Binding-site contacts:
Ligand atom O4 contacts residue ASP128 of chain 1.A at 4.4 Å.
Ligand atom C1 contacts residue ALA123 of chain 1.A at 4.0 Å (hydrophobic).
Ligand atom C4 contacts residue TRP182 of chain 1.A at 4.3 Å (hydrophobic).
Ligand atom O6 contacts residue ASP319 of chain 1.A at 2.8 Å (salt-bridge).
Ligand atom C2 contacts residue GLN183 of chain 1.A at 3.8 Å.
Ligand atom C2 contacts residue TRP182 of chain 1.A at 4.3 Å (hydrophobic).
Ligand atom O3 contacts residue GLN183 of chain 1.A at 3.1 Å (h-bond).
Ligand atom O5 contacts residue TYR75 of chain 1.A at 4.1 Å.
Ligand atom O4 contacts residue TRP77 of chain 1.A at 3.7 Å.
Ligand atom O4 contacts residue ASP319 of chain 1.A at 4.3 Å.
Ligand atom C3 contacts residue ASP129 of chain 1.A at 3.3 Å.
Ligand atom O1 contacts residue SER124 of chain 1.A at 3.6 Å (h-bond).
Ligand atom O3 contacts residue ASP129 of chain 1.A at 2.5 Å (salt-bridge).
Ligand atom N2 contacts residue ASN188 of chain 1.A at 4.3 Å.
Ligand atom C6 contacts residue TRP77 of chain 1.A at 4.3 Å (hydrophobic).
Ligand atom O1 contacts residue TYR75 of chain 1.A at 4.2 Å.
Ligand atom O4 contacts residue ASP129 of chain 1.A at 2.5 Å (salt-bridge).
Ligand atom N2 contacts residue ALA123 of chain 1.A at 2.8 Å (h-bond).
Ligand atom N2 contacts residue LEU125 of chain 1.A at 4.5 Å.
Ligand atom C3 contacts residue SER124 of chain 1.A at 4.0 Å.
Ligand atom N2 contacts residue SER124 of chain 1.A at 3.9 Å.
Ligand atom C3 contacts residue TRP182 of chain 1.A at 4.5 Å (hydrophobic).
Ligand atom C3 contacts residue GLN183 of chain 1.A at 4.1 Å.
Ligand atom C4 contacts residue ASP129 of chain 1.A at 3.5 Å.
Ligand atom O3 contacts residue ASP128 of chain 1.A at 3.9 Å.
Ligand atom C2 contacts residue ALA123 of chain 1.A at 4.0 Å (hydrophobic).
Ligand atom C5 contacts residue TYR75 of chain 1.A at 4.0 Å (hydrophobic).
Ligand atom C6 contacts residue TYR75 of chain 1.A at 3.7 Å (hydrophobic).
Ligand atom O3 contacts residue GLY126 of chain 1.A at 3.8 Å.
Ligand atom O1 contacts residue ALA123 of chain 1.A at 3.3 Å (h-bond).
Ligand atom C5 contacts residue ASP129 of chain 1.A at 4.2 Å.
Ligand atom O3 contacts residue SER124 of chain 1.A at 4.1 Å.
Ligand atom O3 contacts residue TRP182 of chain 1.A at 3.6 Å (h-bond).
Ligand atom C6 contacts residue ASP319 of chain 1.A at 3.3 Å.
Ligand atom N2 contacts residue GLN183 of chain 1.A at 2.9 Å (h-bond).

A protein and the small-molecule ligand that binds it are described below.
Small molecule (SMILES): N[C@@H]1[C@@H](O)[C@H](O)[C@@H](CO)O[C@@H]1O

Sequence of chain 1.A:
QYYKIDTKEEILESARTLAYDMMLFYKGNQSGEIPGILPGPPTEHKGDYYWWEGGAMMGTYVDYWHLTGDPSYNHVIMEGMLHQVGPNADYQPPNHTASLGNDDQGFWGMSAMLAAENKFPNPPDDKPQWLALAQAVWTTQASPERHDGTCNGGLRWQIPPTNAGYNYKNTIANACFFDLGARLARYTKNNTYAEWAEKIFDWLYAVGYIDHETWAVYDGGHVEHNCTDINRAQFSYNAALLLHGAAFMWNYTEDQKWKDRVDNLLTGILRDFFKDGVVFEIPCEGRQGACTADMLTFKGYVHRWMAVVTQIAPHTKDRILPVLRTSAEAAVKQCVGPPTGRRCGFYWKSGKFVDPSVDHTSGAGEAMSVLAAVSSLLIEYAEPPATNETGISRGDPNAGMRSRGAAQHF